Sequence of chain 1.B:
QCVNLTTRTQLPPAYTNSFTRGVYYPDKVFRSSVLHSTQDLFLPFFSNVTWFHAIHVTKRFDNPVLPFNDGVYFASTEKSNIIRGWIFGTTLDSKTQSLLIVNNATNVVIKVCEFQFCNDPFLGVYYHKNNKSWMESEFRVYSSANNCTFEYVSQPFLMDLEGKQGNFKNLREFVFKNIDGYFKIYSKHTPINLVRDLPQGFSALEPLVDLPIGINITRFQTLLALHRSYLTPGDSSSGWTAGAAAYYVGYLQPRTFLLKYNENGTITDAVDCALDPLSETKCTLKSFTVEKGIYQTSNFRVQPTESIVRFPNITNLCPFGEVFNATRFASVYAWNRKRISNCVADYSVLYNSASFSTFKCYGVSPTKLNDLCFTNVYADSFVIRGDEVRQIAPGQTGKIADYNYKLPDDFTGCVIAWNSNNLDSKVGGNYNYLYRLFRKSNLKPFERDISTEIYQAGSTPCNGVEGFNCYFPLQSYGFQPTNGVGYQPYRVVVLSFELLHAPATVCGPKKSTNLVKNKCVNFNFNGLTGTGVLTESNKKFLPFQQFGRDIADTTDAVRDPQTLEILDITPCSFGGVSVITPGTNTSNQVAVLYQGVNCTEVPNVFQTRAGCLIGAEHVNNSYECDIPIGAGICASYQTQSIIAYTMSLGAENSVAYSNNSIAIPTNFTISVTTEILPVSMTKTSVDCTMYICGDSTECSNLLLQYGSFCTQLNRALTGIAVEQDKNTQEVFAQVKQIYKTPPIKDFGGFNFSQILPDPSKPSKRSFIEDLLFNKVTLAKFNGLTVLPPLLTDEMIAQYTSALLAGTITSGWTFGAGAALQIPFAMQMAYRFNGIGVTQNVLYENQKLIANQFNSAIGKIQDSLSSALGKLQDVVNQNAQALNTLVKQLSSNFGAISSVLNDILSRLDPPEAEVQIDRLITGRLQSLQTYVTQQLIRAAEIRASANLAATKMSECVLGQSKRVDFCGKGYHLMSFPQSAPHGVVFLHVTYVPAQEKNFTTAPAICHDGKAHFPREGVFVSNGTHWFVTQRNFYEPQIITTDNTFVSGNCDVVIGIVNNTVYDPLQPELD

Binding-site contacts:
Ligand atom C4 contacts residue ASN1129 of chain 1.B at 4.3 Å.
Ligand atom C2 contacts residue ASN1129 of chain 1.B at 2.5 Å.
Ligand atom O7 contacts residue ASN1129 of chain 1.B at 3.4 Å (h-bond).
Ligand atom O5 contacts residue ASN1129 of chain 1.B at 2.4 Å (h-bond).
Ligand atom O5 contacts residue PHE1134 of chain 1.B at 4.1 Å.
Ligand atom N2 contacts residue THR1131 of chain 1.B at 3.0 Å (h-bond).
Ligand atom C3 contacts residue ASN1129 of chain 1.B at 3.8 Å.
Ligand atom C5 contacts residue PHE1134 of chain 1.B at 4.3 Å (hydrophobic).
Ligand atom C2 contacts residue THR1131 of chain 1.B at 3.2 Å.
Ligand atom C5 contacts residue ASN1129 of chain 1.B at 3.7 Å.
Ligand atom C5 contacts residue THR1131 of chain 1.B at 4.1 Å.
Ligand atom C7 contacts residue THR1131 of chain 1.B at 4.0 Å.
Ligand atom N2 contacts residue ASN1129 of chain 1.B at 2.9 Å (h-bond).
Ligand atom C3 contacts residue THR1131 of chain 1.B at 3.2 Å.
Ligand atom C7 contacts residue ASN1129 of chain 1.B at 3.3 Å.
Ligand atom C8 contacts residue HIS1132 of chain 1.B at 3.8 Å.
Ligand atom C4 contacts residue THR1131 of chain 1.B at 4.2 Å.
Ligand atom C8 contacts residue THR1131 of chain 1.B at 3.7 Å.
Ligand atom C8 contacts residue ASN1129 of chain 1.B at 3.6 Å.
Ligand atom C1 contacts residue THR1131 of chain 1.B at 3.1 Å.
Ligand atom O3 contacts residue THR1131 of chain 1.B at 4.2 Å.
Ligand atom C6 contacts residue PHE1134 of chain 1.B at 4.0 Å (hydrophobic).
Ligand atom C7 contacts residue HIS1132 of chain 1.B at 4.0 Å.
Ligand atom O7 contacts residue HIS1132 of chain 1.B at 3.2 Å.
Ligand atom O5 contacts residue THR1131 of chain 1.B at 4.1 Å.
Ligand atom C1 contacts residue ASN1129 of chain 1.B at 1.4 Å.

A small-molecule ligand and the protein it binds are described below.
Small molecule (SMILES): CC(=O)N[C@H]1[C@H](O[C@H]2[C@H](O)[C@@H](NC(C)=O)CO[C@@H]2CO)O[C@H](CO)[C@@H](O)[C@@H]1O